Sequence of chain 1.A:
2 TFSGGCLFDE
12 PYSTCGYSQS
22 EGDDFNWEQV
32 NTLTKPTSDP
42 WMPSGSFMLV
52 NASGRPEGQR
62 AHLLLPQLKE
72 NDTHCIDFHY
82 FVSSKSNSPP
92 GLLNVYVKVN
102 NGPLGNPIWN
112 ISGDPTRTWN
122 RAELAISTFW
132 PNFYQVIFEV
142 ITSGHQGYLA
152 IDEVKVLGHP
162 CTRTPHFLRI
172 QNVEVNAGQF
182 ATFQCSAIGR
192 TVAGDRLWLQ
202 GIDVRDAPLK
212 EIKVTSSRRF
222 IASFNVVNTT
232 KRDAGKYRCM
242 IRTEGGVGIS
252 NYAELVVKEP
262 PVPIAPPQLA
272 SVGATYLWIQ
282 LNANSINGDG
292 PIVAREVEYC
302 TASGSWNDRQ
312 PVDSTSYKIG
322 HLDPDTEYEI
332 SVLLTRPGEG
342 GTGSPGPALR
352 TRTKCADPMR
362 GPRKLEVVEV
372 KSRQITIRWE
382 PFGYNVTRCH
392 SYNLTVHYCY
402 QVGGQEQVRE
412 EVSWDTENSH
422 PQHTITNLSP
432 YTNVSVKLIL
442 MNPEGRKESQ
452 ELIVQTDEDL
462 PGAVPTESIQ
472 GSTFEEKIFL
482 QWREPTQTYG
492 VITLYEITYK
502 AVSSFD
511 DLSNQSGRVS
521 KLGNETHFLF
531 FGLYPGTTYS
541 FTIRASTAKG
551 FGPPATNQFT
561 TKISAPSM

The small molecule below binds the protein below.
Small molecule (SMILES): CC(=O)N[C@@H]1[C@@H](O)[C@H](O)[C@@H](CO)O[C@H]1O

Binding-site contacts:
Ligand atom C8 contacts residue ARG219 of chain 1.A at 4.1 Å.
Ligand atom C6 contacts residue ASN386 of chain 2.A at 4.5 Å.
Ligand atom C8 contacts residue ASN386 of chain 2.A at 3.9 Å.
Ligand atom C5 contacts residue ASN386 of chain 2.A at 3.6 Å.
Ligand atom N2 contacts residue ASN386 of chain 2.A at 2.9 Å (h-bond).
Ligand atom C7 contacts residue ASN386 of chain 2.A at 3.8 Å.
Ligand atom C3 contacts residue ASN386 of chain 2.A at 3.8 Å.
Ligand atom O5 contacts residue ASN386 of chain 2.A at 2.3 Å (h-bond).
Ligand atom C2 contacts residue ASN386 of chain 2.A at 2.4 Å.
Ligand atom C1 contacts residue ASN386 of chain 2.A at 1.4 Å.
Ligand atom C4 contacts residue ASN386 of chain 2.A at 4.2 Å.

Sequence of chain 2.A:
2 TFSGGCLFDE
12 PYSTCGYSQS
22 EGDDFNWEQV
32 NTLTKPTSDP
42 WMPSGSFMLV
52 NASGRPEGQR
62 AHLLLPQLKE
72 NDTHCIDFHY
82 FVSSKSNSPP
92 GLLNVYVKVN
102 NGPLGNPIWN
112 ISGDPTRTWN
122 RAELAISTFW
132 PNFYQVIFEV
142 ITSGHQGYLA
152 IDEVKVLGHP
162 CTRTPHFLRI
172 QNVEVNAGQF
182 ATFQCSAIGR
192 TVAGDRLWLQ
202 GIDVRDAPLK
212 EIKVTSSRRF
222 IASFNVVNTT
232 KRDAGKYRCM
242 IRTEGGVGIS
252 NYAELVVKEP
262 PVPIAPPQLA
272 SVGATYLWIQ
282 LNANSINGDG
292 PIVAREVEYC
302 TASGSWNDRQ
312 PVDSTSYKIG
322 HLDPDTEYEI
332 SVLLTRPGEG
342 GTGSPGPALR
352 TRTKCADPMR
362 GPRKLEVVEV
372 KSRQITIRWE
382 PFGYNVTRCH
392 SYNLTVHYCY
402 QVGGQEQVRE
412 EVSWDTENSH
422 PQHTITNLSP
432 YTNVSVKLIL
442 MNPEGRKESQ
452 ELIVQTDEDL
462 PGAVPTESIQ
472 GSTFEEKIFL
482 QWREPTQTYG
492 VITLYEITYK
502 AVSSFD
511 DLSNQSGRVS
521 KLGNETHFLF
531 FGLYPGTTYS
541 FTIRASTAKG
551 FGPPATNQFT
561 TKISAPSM